A protein and the small-molecule ligand that binds it are described below.
Small molecule (SMILES): COC[C@H](NC(=O)[C@H](CC(=O)NOC(C)(C)C)NC(=O)c1cc(C)on1)C(=O)NCc1cccc2ccccc12

Sequence of chain 1.I:
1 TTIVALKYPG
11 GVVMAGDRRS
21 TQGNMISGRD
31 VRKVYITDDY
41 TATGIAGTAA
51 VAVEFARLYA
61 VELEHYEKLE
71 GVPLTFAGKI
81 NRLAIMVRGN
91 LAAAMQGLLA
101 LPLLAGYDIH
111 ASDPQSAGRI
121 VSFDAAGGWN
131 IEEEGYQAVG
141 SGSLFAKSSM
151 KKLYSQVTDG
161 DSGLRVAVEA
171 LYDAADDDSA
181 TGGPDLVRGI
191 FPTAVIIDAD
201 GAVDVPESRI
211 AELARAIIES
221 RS

Sequence of chain 1.J:
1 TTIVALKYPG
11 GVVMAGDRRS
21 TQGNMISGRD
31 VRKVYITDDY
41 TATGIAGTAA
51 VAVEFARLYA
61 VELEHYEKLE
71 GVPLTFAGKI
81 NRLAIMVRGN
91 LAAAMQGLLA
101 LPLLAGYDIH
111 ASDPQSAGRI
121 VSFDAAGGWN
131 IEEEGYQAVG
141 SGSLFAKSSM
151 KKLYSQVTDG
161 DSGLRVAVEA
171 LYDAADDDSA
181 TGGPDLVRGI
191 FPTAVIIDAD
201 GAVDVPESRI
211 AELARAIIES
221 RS

Binding-site contacts:
Ligand atom O40 contacts residue GLN22 of chain 1.I at 3.6 Å.
Ligand atom O31 contacts residue GLN22 of chain 1.I at 3.2 Å (h-bond).
Ligand atom O18 contacts residue SER20 of chain 1.I at 3.5 Å.
Ligand atom C24 contacts residue GLN22 of chain 1.I at 3.4 Å.
Ligand atom C04 contacts residue GLY47 of chain 1.I at 3.5 Å.
Ligand atom N25 contacts residue ASP124 of chain 1.J at 3.0 Å (salt-bridge).
Ligand atom C28 contacts residue PHE123 of chain 1.J at 3.7 Å (hydrophobic).
Ligand atom C07 contacts residue THR1 of chain 1.I at 3.2 Å.
Ligand atom C30 contacts residue SER122 of chain 1.J at 3.2 Å.
Ligand atom C24 contacts residue ASP124 of chain 1.J at 3.6 Å.
Ligand atom C10 contacts residue ALA52 of chain 1.I at 3.6 Å (hydrophobic).
Ligand atom O31 contacts residue SER20 of chain 1.I at 3.3 Å (h-bond).
Ligand atom O26 contacts residue GLN22 of chain 1.I at 2.9 Å (h-bond).
Ligand atom C05 contacts residue GLY47 of chain 1.I at 3.5 Å.
Ligand atom C16 contacts residue ALA49 of chain 1.I at 3.6 Å (hydrophobic).
Ligand atom C10 contacts residue ILE45 of chain 1.I at 3.2 Å (hydrophobic).
Ligand atom C28 contacts residue ASP124 of chain 1.J at 3.7 Å.
Ligand atom C24 contacts residue SER27 of chain 1.I at 3.7 Å.
Ligand atom N32 contacts residue ASP124 of chain 1.J at 3.3 Å (salt-bridge).
Ligand atom O01 contacts residue THR48 of chain 1.I at 3.5 Å.
Ligand atom C02 contacts residue THR21 of chain 1.I at 3.7 Å.
Ligand atom C23 contacts residue ASP124 of chain 1.J at 3.4 Å.
Ligand atom C14 contacts residue SER20 of chain 1.I at 3.6 Å.
Ligand atom C14 contacts residue ALA49 of chain 1.I at 3.5 Å (hydrophobic).
Ligand atom O31 contacts residue SER27 of chain 1.I at 2.5 Å (h-bond).
Ligand atom O18 contacts residue THR21 of chain 1.I at 3.0 Å (h-bond).
Ligand atom N06 contacts residue GLY47 of chain 1.I at 2.8 Å (h-bond).
Ligand atom C15 contacts residue VAL31 of chain 1.I at 3.6 Å (hydrophobic).
Ligand atom N03 contacts residue THR21 of chain 1.I at 2.8 Å (h-bond).
Ligand atom O36 contacts residue ALA125 of chain 1.J at 3.5 Å.
Ligand atom C13 contacts residue ALA49 of chain 1.I at 3.6 Å (hydrophobic).
Ligand atom C10 contacts residue LYS33 of chain 1.I at 3.6 Å.
Ligand atom C09 contacts residue ILE45 of chain 1.I at 3.5 Å (hydrophobic).
Ligand atom C15 contacts residue ALA49 of chain 1.I at 3.5 Å (hydrophobic).
Ligand atom N25 contacts residue GLN22 of chain 1.I at 3.3 Å (h-bond).
Ligand atom C15 contacts residue SER20 of chain 1.I at 3.7 Å.
Ligand atom C04 contacts residue THR21 of chain 1.I at 3.7 Å.
Ligand atom C19 contacts residue THR21 of chain 1.I at 3.6 Å.
Ligand atom O01 contacts residue ALA49 of chain 1.I at 2.9 Å (h-bond).
Ligand atom C38 contacts residue LEU98 of chain 1.I at 3.6 Å (hydrophobic).